Binding-site contacts:
Ligand atom O01 contacts residue LEU97 of chain 1.C at 3.2 Å.
Ligand atom C38 contacts residue MET75 of chain 1.C at 3.6 Å (hydrophobic).
Ligand atom N05 contacts residue LYS54 of chain 1.C at 3.6 Å.
Ligand atom C07 contacts residue ALA52 of chain 1.C at 3.0 Å (hydrophobic).
Ligand atom C11 contacts residue LYS54 of chain 1.C at 3.5 Å.
Ligand atom C31 contacts residue MET75 of chain 1.C at 3.6 Å (hydrophobic).
Ligand atom C27 contacts residue LYS169 of chain 1.C at 3.6 Å.
Ligand atom O32 contacts residue LEU167 of chain 1.C at 3.3 Å.
Ligand atom C06 contacts residue LYS54 of chain 1.C at 3.4 Å.
Ligand atom C17 contacts residue ILE68 of chain 1.C at 3.6 Å (hydrophobic).
Ligand atom C07 contacts residue LEU97 of chain 1.C at 3.6 Å (hydrophobic).
Ligand atom N05 contacts residue 8RC1 of chain 1.J at 3.2 Å.
Ligand atom O40 contacts residue LEU167 of chain 1.C at 3.2 Å.
Ligand atom C04 contacts residue LYS54 of chain 1.C at 3.5 Å.
Ligand atom O40 contacts residue ASP164 of chain 1.C at 3.4 Å.
Ligand atom C38 contacts residue PHE165 of chain 1.C at 3.5 Å (hydrophobic).
Ligand atom C06 contacts residue VAL35 of chain 1.C at 3.6 Å (hydrophobic).
Ligand atom N03 contacts residue LYS54 of chain 1.C at 3.4 Å.
Ligand atom C07 contacts residue LYS54 of chain 1.C at 3.2 Å.
Ligand atom C37 contacts residue PHE165 of chain 1.C at 3.5 Å (hydrophobic).
Ligand atom C28 contacts residue ILE68 of chain 1.C at 3.6 Å (hydrophobic).
Ligand atom O40 contacts residue PHE165 of chain 1.C at 3.1 Å (h-bond).
Ligand atom S08 contacts residue LYS54 of chain 1.C at 3.7 Å.
Ligand atom O40 contacts residue MET75 of chain 1.C at 3.5 Å (h-bond).
Ligand atom C27 contacts residue ILE68 of chain 1.C at 3.5 Å (hydrophobic).
Ligand atom O32 contacts residue LYS54 of chain 1.C at 2.7 Å (salt-bridge).
Ligand atom C33 contacts residue ASP164 of chain 1.C at 3.6 Å.
Ligand atom C09 contacts residue ASP164 of chain 1.C at 3.3 Å.
Ligand atom C07 contacts residue ILE53 of chain 1.C at 3.6 Å (hydrophobic).
Ligand atom C04 contacts residue MET99 of chain 1.C at 3.7 Å (hydrophobic).
Ligand atom C39 contacts residue ASP164 of chain 1.C at 3.6 Å.
Ligand atom S08 contacts residue LEU97 of chain 1.C at 3.5 Å (h-bond).
Ligand atom C37 contacts residue CYS84 of chain 1.C at 3.6 Å (hydrophobic).
Ligand atom C18 contacts residue ILE68 of chain 1.C at 3.7 Å (hydrophobic).
Ligand atom C02 contacts residue LYS54 of chain 1.C at 3.6 Å.
Ligand atom C26 contacts residue ILE68 of chain 1.C at 3.7 Å (hydrophobic).
Ligand atom F36 contacts residue LEU86 of chain 1.C at 3.2 Å.
Ligand atom N03 contacts residue ASP164 of chain 1.C at 2.9 Å (salt-bridge).
Ligand atom F36 contacts residue ARG85 of chain 1.C at 3.4 Å.
Ligand atom C02 contacts residue ASP164 of chain 1.C at 3.6 Å.

This small molecule binds to this protein.
Small molecule (SMILES): CN1CCC(c2ccc(-c3ccc4c(c3)C(=O)N([C@@H](C(=O)Nc3nccs3)c3cc(F)ccc3O)C4)cc2)CC1

Sequence of chain 1.C:
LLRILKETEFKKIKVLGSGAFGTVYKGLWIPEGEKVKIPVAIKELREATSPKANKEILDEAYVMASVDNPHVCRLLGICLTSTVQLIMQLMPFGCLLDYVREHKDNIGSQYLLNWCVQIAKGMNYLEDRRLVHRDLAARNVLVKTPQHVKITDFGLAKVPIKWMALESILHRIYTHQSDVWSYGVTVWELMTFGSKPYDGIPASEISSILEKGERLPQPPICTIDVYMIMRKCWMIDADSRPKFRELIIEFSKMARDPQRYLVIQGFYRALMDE